This small molecule binds to this protein.
Small molecule (SMILES): CC(=O)N[C@H]1[C@H](O[C@H]2[C@H](O)[C@@H](NC(C)=O)CO[C@@H]2CO)O[C@H](CO)[C@@H](O[C@@H]2O[C@H](CO[C@H]3O[C@H](CO)[C@@H](O)[C@H](O)[C@@H]3O)[C@@H](O)[C@H](O[C@H]3O[C@H](CO)[C@@H](O)[C@H](O)[C@@H]3O)[C@@H]2O)[C@@H]1O

Sequence of chain 1.K:
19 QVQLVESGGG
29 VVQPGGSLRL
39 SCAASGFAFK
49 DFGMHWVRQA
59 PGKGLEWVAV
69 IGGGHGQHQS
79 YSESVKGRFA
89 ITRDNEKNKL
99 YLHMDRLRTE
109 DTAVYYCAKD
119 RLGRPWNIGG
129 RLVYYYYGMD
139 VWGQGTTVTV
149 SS

Binding-site contacts:
Ligand atom O7 contacts residue TRP124 of chain 1.K at 3.1 Å (h-bond).
Ligand atom O5 contacts residue TRP124 of chain 1.K at 4.0 Å.
Ligand atom O2 contacts residue ILE126 of chain 1.K at 3.8 Å.
Ligand atom C2 contacts residue ASN93 of chain 1.I at 2.2 Å.
Ligand atom O7 contacts residue LEU130 of chain 1.K at 3.1 Å.
Ligand atom C8 contacts residue ARG122 of chain 1.K at 3.7 Å.
Ligand atom C4 contacts residue TRP124 of chain 1.K at 3.8 Å (hydrophobic).
Ligand atom O3 contacts residue PRO123 of chain 1.K at 3.0 Å (h-bond).
Ligand atom C7 contacts residue ASN93 of chain 1.I at 3.0 Å.
Ligand atom C1 contacts residue ASN93 of chain 1.I at 1.4 Å.
Ligand atom O5 contacts residue SER17 of chain 1.J at 3.7 Å.
Ligand atom O7 contacts residue PRO123 of chain 1.K at 2.7 Å (h-bond).
Ligand atom C2 contacts residue PRO123 of chain 1.K at 3.9 Å (hydrophobic).
Ligand atom C7 contacts residue TRP124 of chain 1.K at 4.0 Å (hydrophobic).
Ligand atom C8 contacts residue ASN93 of chain 1.I at 3.7 Å.
Ligand atom C3 contacts residue PRO123 of chain 1.K at 4.0 Å (hydrophobic).
Ligand atom C6 contacts residue ASN125 of chain 1.K at 3.7 Å.
Ligand atom N2 contacts residue ASN93 of chain 1.I at 2.6 Å (h-bond).
Ligand atom C3 contacts residue ASN93 of chain 1.I at 3.6 Å.
Ligand atom O7 contacts residue ASN93 of chain 1.I at 3.4 Å (h-bond).
Ligand atom O7 contacts residue ARG122 of chain 1.K at 3.8 Å.
Ligand atom C3 contacts residue TRP124 of chain 1.K at 3.8 Å (hydrophobic).
Ligand atom C8 contacts residue GLU92 of chain 1.I at 3.2 Å.
Ligand atom C2 contacts residue TRP124 of chain 1.K at 3.6 Å (hydrophobic).
Ligand atom N2 contacts residue PRO123 of chain 1.K at 3.7 Å.
Ligand atom C7 contacts residue PRO123 of chain 1.K at 3.4 Å (hydrophobic).
Ligand atom C8 contacts residue PRO123 of chain 1.K at 3.7 Å (hydrophobic).
Ligand atom C3 contacts residue TRP124 of chain 1.K at 4.1 Å (hydrophobic).
Ligand atom O5 contacts residue GLY16 of chain 1.J at 3.6 Å (h-bond).
Ligand atom O5 contacts residue TRP124 of chain 1.K at 4.1 Å.
Ligand atom O6 contacts residue TRP124 of chain 1.K at 4.0 Å.
Ligand atom O3 contacts residue TRP124 of chain 1.K at 3.4 Å (h-bond).
Ligand atom C5 contacts residue ASN93 of chain 1.I at 3.7 Å.
Ligand atom C7 contacts residue ARG122 of chain 1.K at 4.1 Å.
Ligand atom C1 contacts residue GLY16 of chain 1.J at 4.2 Å.
Ligand atom O6 contacts residue ASN125 of chain 1.K at 3.0 Å (h-bond).
Ligand atom C1 contacts residue TRP124 of chain 1.K at 4.0 Å (hydrophobic).
Ligand atom C5 contacts residue TRP124 of chain 1.K at 3.8 Å (hydrophobic).
Ligand atom O5 contacts residue ASN93 of chain 1.I at 2.4 Å (h-bond).
Ligand atom C4 contacts residue ASN93 of chain 1.I at 4.1 Å.

Sequence of chain 1.J:
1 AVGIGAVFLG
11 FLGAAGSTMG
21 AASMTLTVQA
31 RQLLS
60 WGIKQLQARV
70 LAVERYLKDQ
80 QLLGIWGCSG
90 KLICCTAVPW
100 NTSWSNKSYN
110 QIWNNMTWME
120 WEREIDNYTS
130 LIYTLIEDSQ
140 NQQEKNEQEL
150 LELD

Sequence of chain 1.I:
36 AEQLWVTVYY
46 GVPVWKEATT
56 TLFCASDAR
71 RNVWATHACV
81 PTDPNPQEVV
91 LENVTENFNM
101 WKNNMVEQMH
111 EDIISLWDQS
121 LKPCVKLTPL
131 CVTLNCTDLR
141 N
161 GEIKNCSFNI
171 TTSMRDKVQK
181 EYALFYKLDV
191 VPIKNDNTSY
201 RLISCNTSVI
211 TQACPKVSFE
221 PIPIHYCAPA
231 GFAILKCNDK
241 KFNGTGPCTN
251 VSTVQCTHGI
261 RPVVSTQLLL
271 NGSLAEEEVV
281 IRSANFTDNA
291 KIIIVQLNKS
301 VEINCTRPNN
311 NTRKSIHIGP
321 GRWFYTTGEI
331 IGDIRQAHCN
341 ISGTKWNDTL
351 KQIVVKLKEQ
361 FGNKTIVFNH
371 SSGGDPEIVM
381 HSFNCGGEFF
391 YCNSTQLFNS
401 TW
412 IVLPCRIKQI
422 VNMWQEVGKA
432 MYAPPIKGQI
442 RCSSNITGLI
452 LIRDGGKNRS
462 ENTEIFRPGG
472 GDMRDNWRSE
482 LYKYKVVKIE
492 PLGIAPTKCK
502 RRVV